This small molecule binds to this protein.
Small molecule (SMILES): C1C[N@H]2->[Cu]34<-[N@H](CCC[N@H]->3CC[N@@H]->4C1)CC2

Sequence of chain 1.A:
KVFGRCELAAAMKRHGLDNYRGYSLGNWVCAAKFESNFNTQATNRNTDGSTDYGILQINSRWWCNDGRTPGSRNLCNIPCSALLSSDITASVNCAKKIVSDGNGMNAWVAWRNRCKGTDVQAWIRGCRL

Binding-site contacts:
Ligand atom N14 contacts residue ASP101 of chain 1.A at 2.9 Å (salt-bridge).
Ligand atom N11 contacts residue ASP101 of chain 1.A at 4.2 Å.
Ligand atom C8 contacts residue ASP101 of chain 1.A at 3.1 Å.
Ligand atom C3 contacts residue ASP101 of chain 1.A at 4.3 Å.
Ligand atom N4 contacts residue ASP101 of chain 1.A at 4.3 Å.
Ligand atom C2 contacts residue TRP62 of chain 1.A at 3.7 Å (hydrophobic).
Ligand atom C13 contacts residue LEU75 of chain 1.A at 3.9 Å (hydrophobic).
Ligand atom N4 contacts residue TRP62 of chain 1.A at 3.8 Å.
Ligand atom C1 contacts residue TRP62 of chain 1.A at 3.9 Å (hydrophobic).
Ligand atom C2 contacts residue TRP63 of chain 1.A at 3.3 Å (hydrophobic).
Ligand atom C3 contacts residue TRP62 of chain 1.A at 3.0 Å (hydrophobic).
Ligand atom C13 contacts residue ASP101 of chain 1.A at 3.6 Å.
Ligand atom C6 contacts residue ASP101 of chain 1.A at 3.4 Å.
Ligand atom C9 contacts residue ASP101 of chain 1.A at 3.2 Å.
Ligand atom C2 contacts residue ASP101 of chain 1.A at 3.5 Å.
Ligand atom C12 contacts residue ASP101 of chain 1.A at 3.9 Å.
Ligand atom C1 contacts residue ASP101 of chain 1.A at 3.5 Å.
Ligand atom N7 contacts residue ASP101 of chain 1.A at 2.7 Å (salt-bridge).
Ligand atom C10 contacts residue ASP101 of chain 1.A at 4.3 Å.
Ligand atom C5 contacts residue ASP101 of chain 1.A at 4.2 Å.
Ligand atom C2 contacts residue LEU75 of chain 1.A at 4.3 Å (hydrophobic).
Ligand atom N14 contacts residue LEU75 of chain 1.A at 4.2 Å.
Ligand atom C1 contacts residue LEU75 of chain 1.A at 3.3 Å (hydrophobic).
Ligand atom CU1 contacts residue ASP101 of chain 1.A at 4.2 Å.
Ligand atom C1 contacts residue TRP63 of chain 1.A at 3.9 Å (hydrophobic).